Sequence of chain 1.A:
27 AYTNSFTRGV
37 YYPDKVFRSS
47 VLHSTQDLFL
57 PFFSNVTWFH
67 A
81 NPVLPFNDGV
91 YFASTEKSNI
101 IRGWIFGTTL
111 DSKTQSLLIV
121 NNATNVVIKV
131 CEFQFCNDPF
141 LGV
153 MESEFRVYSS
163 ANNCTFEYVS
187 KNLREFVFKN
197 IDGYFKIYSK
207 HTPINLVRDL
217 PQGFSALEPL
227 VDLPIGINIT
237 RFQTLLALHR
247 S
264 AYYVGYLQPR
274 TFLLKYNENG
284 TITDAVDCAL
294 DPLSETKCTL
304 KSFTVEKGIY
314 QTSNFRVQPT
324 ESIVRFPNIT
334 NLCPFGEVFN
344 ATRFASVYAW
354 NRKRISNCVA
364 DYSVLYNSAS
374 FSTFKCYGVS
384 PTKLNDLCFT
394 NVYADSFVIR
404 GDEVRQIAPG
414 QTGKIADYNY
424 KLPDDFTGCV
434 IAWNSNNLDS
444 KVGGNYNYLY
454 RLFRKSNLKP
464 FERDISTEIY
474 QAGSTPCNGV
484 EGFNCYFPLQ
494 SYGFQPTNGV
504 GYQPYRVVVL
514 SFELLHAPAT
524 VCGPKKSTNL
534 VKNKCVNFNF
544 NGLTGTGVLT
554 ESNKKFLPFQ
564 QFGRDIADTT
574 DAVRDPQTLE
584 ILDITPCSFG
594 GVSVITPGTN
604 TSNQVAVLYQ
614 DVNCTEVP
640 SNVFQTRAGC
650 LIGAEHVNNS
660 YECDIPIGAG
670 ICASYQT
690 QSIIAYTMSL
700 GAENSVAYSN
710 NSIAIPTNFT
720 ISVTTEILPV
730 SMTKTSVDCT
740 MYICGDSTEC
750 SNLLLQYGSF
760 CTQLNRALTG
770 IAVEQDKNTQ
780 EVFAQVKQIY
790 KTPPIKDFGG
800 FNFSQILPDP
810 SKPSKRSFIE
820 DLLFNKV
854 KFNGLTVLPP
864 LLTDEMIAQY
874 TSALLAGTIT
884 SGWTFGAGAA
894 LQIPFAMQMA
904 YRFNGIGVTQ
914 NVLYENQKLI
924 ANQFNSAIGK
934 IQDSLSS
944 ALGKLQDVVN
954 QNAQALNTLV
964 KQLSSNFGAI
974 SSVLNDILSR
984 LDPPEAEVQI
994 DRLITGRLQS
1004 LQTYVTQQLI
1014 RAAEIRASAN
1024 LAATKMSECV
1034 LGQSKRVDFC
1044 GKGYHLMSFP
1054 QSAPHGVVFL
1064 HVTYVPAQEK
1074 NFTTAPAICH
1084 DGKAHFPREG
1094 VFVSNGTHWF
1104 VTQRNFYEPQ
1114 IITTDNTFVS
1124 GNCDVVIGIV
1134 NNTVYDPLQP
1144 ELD

Binding-site contacts:
Ligand atom C4 contacts residue ASN61 of chain 1.A at 4.3 Å.
Ligand atom C3 contacts residue ASN61 of chain 1.A at 3.8 Å.
Ligand atom C5 contacts residue ASN61 of chain 1.A at 3.6 Å.
Ligand atom N2 contacts residue ASN61 of chain 1.A at 2.8 Å (h-bond).
Ligand atom C7 contacts residue ASN61 of chain 1.A at 3.3 Å.
Ligand atom C5 contacts residue TYR28 of chain 1.A at 4.0 Å (hydrophobic).
Ligand atom C1 contacts residue TYR28 of chain 1.A at 3.5 Å (hydrophobic).
Ligand atom C1 contacts residue ASN61 of chain 1.A at 1.4 Å.
Ligand atom C8 contacts residue ASN61 of chain 1.A at 3.6 Å.
Ligand atom O5 contacts residue ASN61 of chain 1.A at 2.4 Å (h-bond).
Ligand atom O7 contacts residue ASN61 of chain 1.A at 3.8 Å.
Ligand atom C2 contacts residue TYR28 of chain 1.A at 4.5 Å (hydrophobic).
Ligand atom N2 contacts residue TYR28 of chain 1.A at 4.4 Å.
Ligand atom O5 contacts residue TYR28 of chain 1.A at 4.0 Å.
Ligand atom C2 contacts residue ASN61 of chain 1.A at 2.5 Å.

A small-molecule ligand and the protein it binds are described below.
Small molecule (SMILES): CC(=O)N[C@@H]1[C@@H](O)[C@H](O)[C@@H](CO)O[C@H]1O